Sequence of chain 1.A:
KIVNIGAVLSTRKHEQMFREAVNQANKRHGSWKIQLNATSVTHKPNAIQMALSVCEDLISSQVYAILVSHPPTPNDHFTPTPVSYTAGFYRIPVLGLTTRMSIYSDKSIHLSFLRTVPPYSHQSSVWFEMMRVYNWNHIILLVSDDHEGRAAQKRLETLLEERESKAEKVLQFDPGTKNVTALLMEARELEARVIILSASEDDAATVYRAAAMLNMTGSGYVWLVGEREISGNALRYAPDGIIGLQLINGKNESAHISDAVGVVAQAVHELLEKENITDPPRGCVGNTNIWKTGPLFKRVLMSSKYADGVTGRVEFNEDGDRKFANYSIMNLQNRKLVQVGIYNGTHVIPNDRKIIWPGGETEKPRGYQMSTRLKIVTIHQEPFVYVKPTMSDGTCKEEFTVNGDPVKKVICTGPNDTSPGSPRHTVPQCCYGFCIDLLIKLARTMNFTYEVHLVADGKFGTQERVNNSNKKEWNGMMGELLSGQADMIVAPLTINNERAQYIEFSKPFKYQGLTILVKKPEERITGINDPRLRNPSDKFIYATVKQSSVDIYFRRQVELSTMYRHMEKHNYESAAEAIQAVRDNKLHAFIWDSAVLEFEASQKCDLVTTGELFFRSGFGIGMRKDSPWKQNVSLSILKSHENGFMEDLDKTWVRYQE

Binding-site contacts:
Ligand atom C7 contacts residue ASN276 of chain 1.A at 3.4 Å.
Ligand atom O7 contacts residue ASN276 of chain 1.A at 4.4 Å.
Ligand atom C2 contacts residue ASN276 of chain 1.A at 2.5 Å.
Ligand atom C5 contacts residue ASN276 of chain 1.A at 3.7 Å.
Ligand atom N2 contacts residue ASN276 of chain 1.A at 2.6 Å (h-bond).
Ligand atom C8 contacts residue ASN276 of chain 1.A at 3.4 Å.
Ligand atom C1 contacts residue ASN276 of chain 1.A at 1.4 Å.
Ligand atom O5 contacts residue ASN276 of chain 1.A at 2.3 Å (h-bond).
Ligand atom C4 contacts residue ASN276 of chain 1.A at 4.2 Å.
Ligand atom C3 contacts residue ASN276 of chain 1.A at 3.9 Å.

The protein below binds the small molecule below.
Small molecule (SMILES): CC(=O)N[C@@H]1[C@@H](O)[C@H](O)[C@@H](CO)O[C@H]1O